The small molecule below binds the protein below.
Small molecule (SMILES): CC(=O)N[C@@H]1[C@@H](O)[C@H](O)[C@@H](CO)O[C@H]1O

Binding-site contacts:
Ligand atom C5 contacts residue ASN192 of chain 1.A at 3.7 Å.
Ligand atom O7 contacts residue ASN192 of chain 1.A at 4.5 Å.
Ligand atom C3 contacts residue ASN192 of chain 1.A at 3.8 Å.
Ligand atom C1 contacts residue SER194 of chain 1.A at 4.3 Å.
Ligand atom N2 contacts residue ASN192 of chain 1.A at 2.9 Å (h-bond).
Ligand atom O5 contacts residue ASN192 of chain 1.A at 2.4 Å (h-bond).
Ligand atom C4 contacts residue ASN192 of chain 1.A at 4.3 Å.
Ligand atom N2 contacts residue SER194 of chain 1.A at 4.1 Å.
Ligand atom C2 contacts residue SER194 of chain 1.A at 3.5 Å.
Ligand atom C7 contacts residue ALA195 of chain 1.A at 4.4 Å (hydrophobic).
Ligand atom O5 contacts residue SER194 of chain 1.A at 4.4 Å.
Ligand atom O7 contacts residue SER194 of chain 1.A at 3.2 Å (h-bond).
Ligand atom C7 contacts residue ASN192 of chain 1.A at 3.9 Å.
Ligand atom C8 contacts residue ALA195 of chain 1.A at 4.4 Å (hydrophobic).
Ligand atom O7 contacts residue ALA195 of chain 1.A at 4.2 Å.
Ligand atom C2 contacts residue ASN192 of chain 1.A at 2.5 Å.
Ligand atom N2 contacts residue VAL216 of chain 1.A at 4.2 Å.
Ligand atom C1 contacts residue VAL216 of chain 1.A at 4.4 Å (hydrophobic).
Ligand atom C3 contacts residue SER194 of chain 1.A at 4.3 Å.
Ligand atom O3 contacts residue SER194 of chain 1.A at 4.3 Å.
Ligand atom C7 contacts residue SER194 of chain 1.A at 4.0 Å.
Ligand atom O6 contacts residue ASN192 of chain 1.A at 4.4 Å.
Ligand atom C1 contacts residue ASN192 of chain 1.A at 1.4 Å.

Sequence of chain 1.A:
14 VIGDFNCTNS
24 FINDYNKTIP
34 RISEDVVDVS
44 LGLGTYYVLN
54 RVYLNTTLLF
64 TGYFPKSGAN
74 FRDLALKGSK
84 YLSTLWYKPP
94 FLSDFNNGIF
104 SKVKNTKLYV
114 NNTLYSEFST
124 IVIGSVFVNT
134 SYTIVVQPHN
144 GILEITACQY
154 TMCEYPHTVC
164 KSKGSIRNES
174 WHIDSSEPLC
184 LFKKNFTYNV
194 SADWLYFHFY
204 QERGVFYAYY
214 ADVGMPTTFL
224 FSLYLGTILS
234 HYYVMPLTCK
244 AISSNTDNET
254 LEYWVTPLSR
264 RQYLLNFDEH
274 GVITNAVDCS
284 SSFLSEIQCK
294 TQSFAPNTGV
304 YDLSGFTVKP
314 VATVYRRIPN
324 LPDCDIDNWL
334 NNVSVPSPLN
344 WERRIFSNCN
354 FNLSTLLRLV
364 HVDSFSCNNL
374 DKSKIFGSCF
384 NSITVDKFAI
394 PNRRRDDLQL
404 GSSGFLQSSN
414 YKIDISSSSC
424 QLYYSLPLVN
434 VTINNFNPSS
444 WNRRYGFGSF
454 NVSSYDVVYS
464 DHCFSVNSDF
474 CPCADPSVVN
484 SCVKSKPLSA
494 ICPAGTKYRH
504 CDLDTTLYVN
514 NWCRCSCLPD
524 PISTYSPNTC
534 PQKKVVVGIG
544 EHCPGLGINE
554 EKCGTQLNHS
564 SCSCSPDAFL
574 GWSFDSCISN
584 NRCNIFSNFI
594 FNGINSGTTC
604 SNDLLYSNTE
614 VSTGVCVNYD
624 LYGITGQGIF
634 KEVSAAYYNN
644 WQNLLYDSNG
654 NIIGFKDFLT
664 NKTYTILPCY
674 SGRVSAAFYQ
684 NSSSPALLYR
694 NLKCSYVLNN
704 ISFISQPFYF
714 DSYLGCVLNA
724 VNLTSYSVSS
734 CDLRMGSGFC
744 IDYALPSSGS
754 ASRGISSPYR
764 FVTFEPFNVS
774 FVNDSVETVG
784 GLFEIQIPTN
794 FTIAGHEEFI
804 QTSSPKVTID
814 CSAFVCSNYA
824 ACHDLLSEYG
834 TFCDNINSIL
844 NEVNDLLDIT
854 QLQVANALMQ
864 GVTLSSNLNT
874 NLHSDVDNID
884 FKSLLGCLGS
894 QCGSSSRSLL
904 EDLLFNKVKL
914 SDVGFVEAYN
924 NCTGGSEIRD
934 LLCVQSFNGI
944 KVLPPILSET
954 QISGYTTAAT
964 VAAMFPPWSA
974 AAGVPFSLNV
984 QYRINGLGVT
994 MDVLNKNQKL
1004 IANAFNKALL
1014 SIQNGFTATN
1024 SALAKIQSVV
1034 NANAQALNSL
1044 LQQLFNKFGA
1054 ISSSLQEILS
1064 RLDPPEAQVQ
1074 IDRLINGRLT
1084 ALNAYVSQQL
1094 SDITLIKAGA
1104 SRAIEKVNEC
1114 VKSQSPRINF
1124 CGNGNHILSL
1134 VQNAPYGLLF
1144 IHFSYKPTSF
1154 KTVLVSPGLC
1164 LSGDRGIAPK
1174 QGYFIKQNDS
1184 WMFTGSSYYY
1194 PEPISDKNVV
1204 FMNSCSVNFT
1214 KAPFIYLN